A protein and the small-molecule ligand that binds it are described below.
Small molecule (SMILES): O=C(NCCN(CCNC(=O)c1cccc(O)c1O)CCNC(=O)c1cccc(=O)n1O)c1cccc(O)c1O

Binding-site contacts:
Ligand atom O8 contacts residue TYR134 of chain 1.C at 3.7 Å.
Ligand atom C3 contacts residue TYR108 of chain 1.C at 3.6 Å (hydrophobic).
Ligand atom O14 contacts residue LYS136 of chain 1.C at 4.1 Å.
Ligand atom C6 contacts residue PHE135 of chain 1.C at 4.0 Å (hydrophobic).
Ligand atom O15 contacts residue TH1 of chain 1.I at 2.6 Å.
Ligand atom C4 contacts residue TYR108 of chain 1.C at 3.6 Å (hydrophobic).
Ligand atom O8 contacts residue ALA42 of chain 1.C at 3.6 Å.
Ligand atom C3 contacts residue LYS136 of chain 1.C at 3.6 Å.
Ligand atom C5 contacts residue PHE125 of chain 1.C at 3.8 Å (hydrophobic).
Ligand atom C7 contacts residue TYR134 of chain 1.C at 4.2 Å (hydrophobic).
Ligand atom N9 contacts residue LYS127 of chain 1.C at 3.8 Å.
Ligand atom C6 contacts residue LYS127 of chain 1.C at 4.1 Å.
Ligand atom O15 contacts residue TYR108 of chain 1.C at 2.8 Å (h-bond).
Ligand atom C11 contacts residue ILE43 of chain 1.C at 4.4 Å (hydrophobic).
Ligand atom C7 contacts residue LYS127 of chain 1.C at 4.1 Å.
Ligand atom C4 contacts residue LYS127 of chain 1.C at 4.1 Å.
Ligand atom C5 contacts residue LYS136 of chain 1.C at 3.8 Å.
Ligand atom C5 contacts residue LYS127 of chain 1.C at 3.9 Å.
Ligand atom O14 contacts residue TH1 of chain 1.I at 2.6 Å.
Ligand atom C2 contacts residue LYS136 of chain 1.C at 4.0 Å.
Ligand atom C5 contacts residue TYR134 of chain 1.C at 4.2 Å (hydrophobic).
Ligand atom C10 contacts residue ALA42 of chain 1.C at 4.2 Å (hydrophobic).
Ligand atom C1 contacts residue LYS127 of chain 1.C at 3.8 Å.
Ligand atom C11 contacts residue ALA42 of chain 1.C at 3.9 Å (hydrophobic).
Ligand atom C1 contacts residue TYR134 of chain 1.C at 4.3 Å (hydrophobic).
Ligand atom C2 contacts residue LYS127 of chain 1.C at 3.7 Å.
Ligand atom C6 contacts residue TYR134 of chain 1.C at 3.7 Å (hydrophobic).
Ligand atom C4 contacts residue PHE125 of chain 1.C at 3.6 Å (hydrophobic).
Ligand atom C5 contacts residue PHE135 of chain 1.C at 4.2 Å (hydrophobic).
Ligand atom C4 contacts residue LYS136 of chain 1.C at 3.9 Å.
Ligand atom C3 contacts residue LYS127 of chain 1.C at 4.0 Å.
Ligand atom C1 contacts residue LYS136 of chain 1.C at 4.0 Å.
Ligand atom C6 contacts residue LYS136 of chain 1.C at 4.0 Å.
Ligand atom N12 contacts residue ALA42 of chain 1.C at 3.6 Å (h-bond).
Ligand atom O15 contacts residue LYS136 of chain 1.C at 3.4 Å (salt-bridge).
Ligand atom C2 contacts residue TH1 of chain 1.I at 3.4 Å.
Ligand atom O14 contacts residue LYS127 of chain 1.C at 3.5 Å (salt-bridge).
Ligand atom C3 contacts residue TH1 of chain 1.I at 3.5 Å.

Sequence of chain 1.C:
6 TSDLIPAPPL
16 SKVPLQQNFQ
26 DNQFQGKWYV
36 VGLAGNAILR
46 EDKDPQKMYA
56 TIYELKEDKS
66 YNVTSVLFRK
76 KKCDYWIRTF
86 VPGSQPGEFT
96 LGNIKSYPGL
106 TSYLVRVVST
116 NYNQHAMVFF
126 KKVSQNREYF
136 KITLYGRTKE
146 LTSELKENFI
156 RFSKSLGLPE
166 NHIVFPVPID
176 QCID